A small-molecule ligand and the protein it binds are described below.
Small molecule (SMILES): CC(=O)N[C@H]1[C@H](O[C@H]2[C@H](O)[C@@H](NC(C)=O)CO[C@@H]2CO)O[C@H](CO)[C@@H](O[C@H]2O[C@H](CO)[C@@H](O)[C@H](O)[C@@H]2O)[C@@H]1O

Sequence of chain 1.B:
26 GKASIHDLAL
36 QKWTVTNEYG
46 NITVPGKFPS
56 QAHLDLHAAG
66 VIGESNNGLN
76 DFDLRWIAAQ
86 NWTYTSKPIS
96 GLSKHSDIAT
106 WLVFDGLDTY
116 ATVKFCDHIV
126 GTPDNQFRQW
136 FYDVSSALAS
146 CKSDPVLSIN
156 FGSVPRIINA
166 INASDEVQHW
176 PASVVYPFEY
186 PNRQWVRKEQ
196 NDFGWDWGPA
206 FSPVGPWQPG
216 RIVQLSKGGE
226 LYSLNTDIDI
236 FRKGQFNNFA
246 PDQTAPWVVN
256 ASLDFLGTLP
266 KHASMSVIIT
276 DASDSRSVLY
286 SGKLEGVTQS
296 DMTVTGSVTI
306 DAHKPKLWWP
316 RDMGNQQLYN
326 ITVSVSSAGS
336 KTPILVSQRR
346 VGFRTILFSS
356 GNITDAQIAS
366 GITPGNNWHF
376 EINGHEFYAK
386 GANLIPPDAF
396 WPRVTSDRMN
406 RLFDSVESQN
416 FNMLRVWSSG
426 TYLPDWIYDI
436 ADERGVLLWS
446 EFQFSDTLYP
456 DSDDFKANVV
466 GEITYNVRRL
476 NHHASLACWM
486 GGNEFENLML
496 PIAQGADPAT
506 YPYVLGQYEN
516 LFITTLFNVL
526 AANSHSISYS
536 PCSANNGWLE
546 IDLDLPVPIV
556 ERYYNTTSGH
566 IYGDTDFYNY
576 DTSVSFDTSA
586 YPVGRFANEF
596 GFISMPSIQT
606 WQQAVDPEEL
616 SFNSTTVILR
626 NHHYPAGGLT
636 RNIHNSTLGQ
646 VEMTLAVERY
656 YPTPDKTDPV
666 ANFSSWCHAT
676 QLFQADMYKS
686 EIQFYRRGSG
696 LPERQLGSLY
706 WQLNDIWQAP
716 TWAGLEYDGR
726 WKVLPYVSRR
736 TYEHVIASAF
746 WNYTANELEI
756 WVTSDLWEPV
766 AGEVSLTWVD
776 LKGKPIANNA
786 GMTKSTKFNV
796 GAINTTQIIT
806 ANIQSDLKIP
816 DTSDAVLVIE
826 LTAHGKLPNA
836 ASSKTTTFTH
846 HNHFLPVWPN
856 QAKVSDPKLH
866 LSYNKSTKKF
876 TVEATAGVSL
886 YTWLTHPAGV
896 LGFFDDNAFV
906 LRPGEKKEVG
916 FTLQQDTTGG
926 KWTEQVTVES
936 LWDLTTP

Binding-site contacts:
Ligand atom C1 contacts residue ASN618 of chain 1.B at 1.4 Å.
Ligand atom O6 contacts residue THR649 of chain 1.B at 3.9 Å.
Ligand atom O7 contacts residue NAG1 of chain 1.N at 2.7 Å (h-bond).
Ligand atom C3 contacts residue THR649 of chain 1.B at 3.8 Å.
Ligand atom C7 contacts residue NAG2 of chain 1.N at 4.0 Å.
Ligand atom C7 contacts residue ASN618 of chain 1.B at 3.6 Å.
Ligand atom N2 contacts residue ASN618 of chain 1.B at 3.0 Å (h-bond).
Ligand atom C2 contacts residue ASN618 of chain 1.B at 2.4 Å.
Ligand atom O6 contacts residue NAG2 of chain 1.N at 3.6 Å.
Ligand atom C7 contacts residue NAG1 of chain 1.N at 3.4 Å.
Ligand atom C7 contacts residue PHE617 of chain 1.B at 3.8 Å (hydrophobic).
Ligand atom C2 contacts residue THR649 of chain 1.B at 4.0 Å.
Ligand atom C3 contacts residue ASN618 of chain 1.B at 3.8 Å.
Ligand atom O3 contacts residue THR649 of chain 1.B at 3.3 Å.
Ligand atom N2 contacts residue PHE617 of chain 1.B at 3.7 Å.
Ligand atom C5 contacts residue THR642 of chain 1.B at 4.2 Å.
Ligand atom C7 contacts residue THR649 of chain 1.B at 3.8 Å.
Ligand atom C5 contacts residue VAL646 of chain 1.B at 3.8 Å (hydrophobic).
Ligand atom C8 contacts residue NAG2 of chain 1.N at 4.1 Å.
Ligand atom O7 contacts residue ASN618 of chain 1.B at 3.7 Å.
Ligand atom O3 contacts residue NAG2 of chain 1.N at 3.9 Å.
Ligand atom O5 contacts residue ASN618 of chain 1.B at 2.3 Å (h-bond).
Ligand atom C8 contacts residue NAG1 of chain 1.N at 3.5 Å.
Ligand atom C8 contacts residue TRP671 of chain 1.B at 3.8 Å (hydrophobic).
Ligand atom O4 contacts residue VAL646 of chain 1.B at 3.5 Å.
Ligand atom N2 contacts residue THR649 of chain 1.B at 3.1 Å (h-bond).
Ligand atom C6 contacts residue THR642 of chain 1.B at 3.7 Å.
Ligand atom C5 contacts residue ASN618 of chain 1.B at 3.6 Å.
Ligand atom C6 contacts residue GLU653 of chain 1.B at 3.2 Å.
Ligand atom C5 contacts residue LEU650 of chain 1.B at 3.9 Å (hydrophobic).
Ligand atom C4 contacts residue ASN618 of chain 1.B at 4.2 Å.
Ligand atom C8 contacts residue THR649 of chain 1.B at 3.6 Å.
Ligand atom C8 contacts residue PHE617 of chain 1.B at 3.4 Å (hydrophobic).
Ligand atom C6 contacts residue VAL646 of chain 1.B at 4.0 Å (hydrophobic).
Ligand atom O7 contacts residue NAG2 of chain 1.N at 3.9 Å.
Ligand atom O5 contacts residue LEU650 of chain 1.B at 3.6 Å.
Ligand atom C7 contacts residue VAL646 of chain 1.B at 3.9 Å (hydrophobic).
Ligand atom O7 contacts residue VAL646 of chain 1.B at 3.4 Å.
Ligand atom C4 contacts residue VAL646 of chain 1.B at 4.2 Å (hydrophobic).
Ligand atom O6 contacts residue GLU653 of chain 1.B at 2.6 Å (salt-bridge).